Sequence of chain 1.B:
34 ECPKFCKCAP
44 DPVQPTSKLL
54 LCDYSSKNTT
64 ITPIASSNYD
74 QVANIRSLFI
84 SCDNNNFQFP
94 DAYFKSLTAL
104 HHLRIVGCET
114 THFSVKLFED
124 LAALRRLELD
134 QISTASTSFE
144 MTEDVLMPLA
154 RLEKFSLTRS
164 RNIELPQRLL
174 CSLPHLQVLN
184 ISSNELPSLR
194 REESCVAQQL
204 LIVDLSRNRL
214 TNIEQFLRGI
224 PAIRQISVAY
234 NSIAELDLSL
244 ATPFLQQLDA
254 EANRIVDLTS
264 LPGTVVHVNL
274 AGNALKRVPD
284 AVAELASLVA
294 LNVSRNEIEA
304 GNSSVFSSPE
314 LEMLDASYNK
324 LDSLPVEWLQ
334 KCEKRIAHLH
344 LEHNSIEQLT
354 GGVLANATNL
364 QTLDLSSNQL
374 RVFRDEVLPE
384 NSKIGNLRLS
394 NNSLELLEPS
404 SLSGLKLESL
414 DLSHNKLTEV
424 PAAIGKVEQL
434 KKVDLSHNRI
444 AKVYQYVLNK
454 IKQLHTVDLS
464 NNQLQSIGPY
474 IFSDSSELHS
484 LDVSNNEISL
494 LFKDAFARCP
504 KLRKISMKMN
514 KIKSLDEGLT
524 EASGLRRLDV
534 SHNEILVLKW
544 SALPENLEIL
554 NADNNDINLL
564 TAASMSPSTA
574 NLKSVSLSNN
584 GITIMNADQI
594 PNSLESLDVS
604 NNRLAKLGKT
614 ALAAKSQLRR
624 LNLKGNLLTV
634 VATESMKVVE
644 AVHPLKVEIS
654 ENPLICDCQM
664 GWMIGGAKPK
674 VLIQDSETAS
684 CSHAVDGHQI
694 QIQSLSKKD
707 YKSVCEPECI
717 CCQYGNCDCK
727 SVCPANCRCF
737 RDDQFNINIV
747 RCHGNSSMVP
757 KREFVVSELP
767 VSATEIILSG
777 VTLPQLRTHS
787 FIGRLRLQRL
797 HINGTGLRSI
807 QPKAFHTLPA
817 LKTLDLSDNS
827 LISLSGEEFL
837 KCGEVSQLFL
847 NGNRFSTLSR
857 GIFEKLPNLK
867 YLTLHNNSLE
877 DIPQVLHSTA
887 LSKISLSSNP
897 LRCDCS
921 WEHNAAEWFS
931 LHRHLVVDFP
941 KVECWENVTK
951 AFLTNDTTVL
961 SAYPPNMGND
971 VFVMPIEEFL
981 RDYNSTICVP

Binding-site contacts:
Ligand atom N2 contacts residue ASN984 of chain 1.B at 2.8 Å (h-bond).
Ligand atom C1 contacts residue ASN984 of chain 1.B at 1.4 Å.
Ligand atom C7 contacts residue ASN984 of chain 1.B at 3.2 Å.
Ligand atom C2 contacts residue ASN984 of chain 1.B at 2.4 Å.
Ligand atom O7 contacts residue ASN984 of chain 1.B at 4.1 Å.
Ligand atom O5 contacts residue ASN984 of chain 1.B at 2.4 Å (h-bond).
Ligand atom O7 contacts residue TYR983 of chain 1.B at 3.7 Å.
Ligand atom N2 contacts residue TYR983 of chain 1.B at 3.8 Å.
Ligand atom C7 contacts residue TYR983 of chain 1.B at 4.2 Å (hydrophobic).
Ligand atom C8 contacts residue ASN984 of chain 1.B at 3.2 Å.
Ligand atom C5 contacts residue ASN984 of chain 1.B at 3.7 Å.
Ligand atom C4 contacts residue ASN984 of chain 1.B at 4.3 Å.
Ligand atom C3 contacts residue ASN984 of chain 1.B at 3.8 Å.

A protein and the small-molecule ligand that binds it are described below.
Small molecule (SMILES): CC(=O)N[C@@H]1[C@@H](O)[C@H](O)[C@@H](CO)O[C@H]1O